Sequence of chain 1.B:
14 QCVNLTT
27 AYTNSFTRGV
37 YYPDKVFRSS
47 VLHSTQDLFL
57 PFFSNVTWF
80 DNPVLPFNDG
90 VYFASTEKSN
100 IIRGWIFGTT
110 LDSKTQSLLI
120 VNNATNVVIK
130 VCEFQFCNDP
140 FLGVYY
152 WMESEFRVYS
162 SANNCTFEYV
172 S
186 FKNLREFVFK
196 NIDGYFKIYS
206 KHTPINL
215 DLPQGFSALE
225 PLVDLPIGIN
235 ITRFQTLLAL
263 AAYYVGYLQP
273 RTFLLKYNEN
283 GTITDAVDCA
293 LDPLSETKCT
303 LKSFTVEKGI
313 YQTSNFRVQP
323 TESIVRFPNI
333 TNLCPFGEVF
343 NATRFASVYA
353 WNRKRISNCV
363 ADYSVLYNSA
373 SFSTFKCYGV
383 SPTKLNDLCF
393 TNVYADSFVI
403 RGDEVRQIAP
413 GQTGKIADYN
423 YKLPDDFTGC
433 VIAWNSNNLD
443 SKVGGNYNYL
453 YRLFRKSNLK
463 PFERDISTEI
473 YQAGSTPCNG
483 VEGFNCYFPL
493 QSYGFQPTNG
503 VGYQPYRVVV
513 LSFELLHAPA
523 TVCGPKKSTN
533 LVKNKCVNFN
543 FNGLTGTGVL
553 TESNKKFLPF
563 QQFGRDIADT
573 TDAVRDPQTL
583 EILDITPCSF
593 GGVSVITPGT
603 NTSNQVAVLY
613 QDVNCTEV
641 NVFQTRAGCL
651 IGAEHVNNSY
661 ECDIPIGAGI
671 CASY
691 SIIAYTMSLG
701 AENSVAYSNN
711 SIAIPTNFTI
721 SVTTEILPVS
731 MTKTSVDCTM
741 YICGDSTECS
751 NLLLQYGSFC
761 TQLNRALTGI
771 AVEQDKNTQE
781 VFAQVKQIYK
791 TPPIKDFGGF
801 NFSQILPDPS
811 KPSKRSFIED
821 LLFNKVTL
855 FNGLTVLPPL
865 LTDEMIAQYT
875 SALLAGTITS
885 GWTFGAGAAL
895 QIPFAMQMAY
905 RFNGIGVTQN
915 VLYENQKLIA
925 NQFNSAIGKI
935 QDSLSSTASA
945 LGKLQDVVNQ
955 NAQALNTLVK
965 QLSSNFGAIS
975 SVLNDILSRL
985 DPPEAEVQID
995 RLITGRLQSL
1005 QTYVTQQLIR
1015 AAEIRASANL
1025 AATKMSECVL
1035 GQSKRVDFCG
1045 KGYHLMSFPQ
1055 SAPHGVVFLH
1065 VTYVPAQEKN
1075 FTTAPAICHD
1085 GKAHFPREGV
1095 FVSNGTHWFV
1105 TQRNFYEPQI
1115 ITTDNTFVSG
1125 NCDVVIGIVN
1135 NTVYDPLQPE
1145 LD

Binding-site contacts:
Ligand atom C1 contacts residue THR1100 of chain 1.B at 4.3 Å.
Ligand atom C6 contacts residue HIS1101 of chain 1.B at 4.2 Å.
Ligand atom O5 contacts residue PHE1103 of chain 1.B at 3.8 Å.
Ligand atom O5 contacts residue ASN1098 of chain 1.B at 2.4 Å (h-bond).
Ligand atom N2 contacts residue ASN1098 of chain 1.B at 2.8 Å (h-bond).
Ligand atom C3 contacts residue ASN1098 of chain 1.B at 3.8 Å.
Ligand atom C1 contacts residue ASN1098 of chain 1.B at 1.4 Å.
Ligand atom C6 contacts residue PHE1103 of chain 1.B at 3.4 Å (hydrophobic).
Ligand atom C5 contacts residue PHE1103 of chain 1.B at 4.2 Å (hydrophobic).
Ligand atom C2 contacts residue ASN1098 of chain 1.B at 2.4 Å.
Ligand atom C5 contacts residue HIS1101 of chain 1.B at 4.1 Å.
Ligand atom O6 contacts residue PHE1103 of chain 1.B at 4.1 Å.
Ligand atom O5 contacts residue HIS1101 of chain 1.B at 4.3 Å.
Ligand atom C4 contacts residue ASN1098 of chain 1.B at 4.2 Å.
Ligand atom C7 contacts residue ASN1098 of chain 1.B at 3.5 Å.
Ligand atom C5 contacts residue ASN1098 of chain 1.B at 3.7 Å.
Ligand atom O7 contacts residue THR1100 of chain 1.B at 2.8 Å (h-bond).
Ligand atom C7 contacts residue THR1100 of chain 1.B at 3.9 Å.
Ligand atom O7 contacts residue ASN1098 of chain 1.B at 3.7 Å.

The protein below binds the small molecule below.
Small molecule (SMILES): CC(=O)N[C@@H]1[C@@H](O)[C@H](O)[C@@H](CO)O[C@H]1O